A protein and the small-molecule ligand that binds it are described below.
Small molecule (SMILES): CC(=O)N[C@@H]1[C@@H](O)[C@H](O)[C@@H](CO)O[C@H]1O

Binding-site contacts:
Ligand atom O7 contacts residue PHE59 of chain 1.C at 4.3 Å.
Ligand atom O6 contacts residue TYR28 of chain 1.C at 4.1 Å.
Ligand atom C3 contacts residue ASN61 of chain 1.C at 3.9 Å.
Ligand atom C4 contacts residue ASN61 of chain 1.C at 4.3 Å.
Ligand atom O7 contacts residue ASN61 of chain 1.C at 4.4 Å.
Ligand atom N2 contacts residue ASN61 of chain 1.C at 2.9 Å (h-bond).
Ligand atom C5 contacts residue ASN61 of chain 1.C at 3.7 Å.
Ligand atom C7 contacts residue ASN61 of chain 1.C at 3.9 Å.
Ligand atom C1 contacts residue ASN61 of chain 1.C at 1.5 Å.
Ligand atom O5 contacts residue ASN61 of chain 1.C at 2.4 Å (h-bond).
Ligand atom O5 contacts residue TYR28 of chain 1.C at 4.3 Å.
Ligand atom C2 contacts residue ASN61 of chain 1.C at 2.5 Å.

Sequence of chain 1.C:
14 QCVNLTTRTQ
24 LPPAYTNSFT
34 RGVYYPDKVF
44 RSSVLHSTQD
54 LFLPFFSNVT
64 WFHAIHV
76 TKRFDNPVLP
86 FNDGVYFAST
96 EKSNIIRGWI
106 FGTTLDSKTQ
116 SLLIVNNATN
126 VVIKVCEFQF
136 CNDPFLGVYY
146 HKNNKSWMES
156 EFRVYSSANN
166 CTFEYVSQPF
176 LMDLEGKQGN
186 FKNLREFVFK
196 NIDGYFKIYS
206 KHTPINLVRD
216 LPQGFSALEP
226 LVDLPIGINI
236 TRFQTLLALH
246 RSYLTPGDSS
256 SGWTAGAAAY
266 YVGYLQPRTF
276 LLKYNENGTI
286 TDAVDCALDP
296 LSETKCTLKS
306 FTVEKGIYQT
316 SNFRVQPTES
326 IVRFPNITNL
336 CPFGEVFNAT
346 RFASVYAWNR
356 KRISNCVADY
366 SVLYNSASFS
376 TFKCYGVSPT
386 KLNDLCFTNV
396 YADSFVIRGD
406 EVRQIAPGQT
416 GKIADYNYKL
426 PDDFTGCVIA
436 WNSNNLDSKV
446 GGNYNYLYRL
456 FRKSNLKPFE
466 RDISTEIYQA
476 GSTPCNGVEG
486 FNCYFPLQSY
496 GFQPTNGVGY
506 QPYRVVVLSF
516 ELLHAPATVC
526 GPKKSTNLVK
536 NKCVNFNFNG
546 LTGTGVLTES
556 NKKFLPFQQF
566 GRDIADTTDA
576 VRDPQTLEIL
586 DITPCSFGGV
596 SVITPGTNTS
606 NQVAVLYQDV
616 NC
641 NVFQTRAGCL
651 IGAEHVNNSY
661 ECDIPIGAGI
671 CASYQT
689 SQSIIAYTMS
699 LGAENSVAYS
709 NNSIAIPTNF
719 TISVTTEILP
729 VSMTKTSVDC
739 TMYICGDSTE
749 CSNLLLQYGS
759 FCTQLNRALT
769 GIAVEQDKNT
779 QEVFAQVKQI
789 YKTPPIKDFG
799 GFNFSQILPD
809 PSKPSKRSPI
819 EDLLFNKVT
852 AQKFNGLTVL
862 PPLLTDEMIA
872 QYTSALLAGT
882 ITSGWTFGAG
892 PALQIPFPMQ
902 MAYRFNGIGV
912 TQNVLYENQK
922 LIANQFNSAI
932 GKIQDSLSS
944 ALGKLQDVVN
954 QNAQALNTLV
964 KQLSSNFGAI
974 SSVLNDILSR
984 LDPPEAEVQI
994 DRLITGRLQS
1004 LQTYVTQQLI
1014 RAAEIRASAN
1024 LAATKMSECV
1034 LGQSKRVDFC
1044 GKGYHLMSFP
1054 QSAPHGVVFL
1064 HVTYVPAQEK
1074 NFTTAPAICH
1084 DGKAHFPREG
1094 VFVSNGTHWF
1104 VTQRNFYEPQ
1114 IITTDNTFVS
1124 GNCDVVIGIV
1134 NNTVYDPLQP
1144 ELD